The protein below binds the small molecule below.
Small molecule (SMILES): Nc1nc(=O)c2ncn([C@@H]3O[C@H](COP(=O)=O)[C@@H](O[P](=O)(O)OC[C@H]4O[C@@H](n5cnc6c(=O)nc(N)[nH]c65)[C@H](O)[C@@H]4O[P](=O)(O)OC[C@H]4O[C@@H](n5cnc6c(N)ncnc65)[C@H](O)[C@@H]4O)[C@H]3O)c2[nH]1

Binding-site contacts:
Ligand atom C5' contacts residue GLY124 of chain 1.E at 4.3 Å.
Ligand atom C4' contacts residue GLY124 of chain 1.E at 3.6 Å.
Ligand atom O4' contacts residue ILE16 of chain 1.E at 4.4 Å.
Ligand atom C5' contacts residue ILE16 of chain 1.E at 4.3 Å (hydrophobic).
Ligand atom C8 contacts residue ASN18 of chain 1.E at 4.5 Å.
Ligand atom O2' contacts residue GLY124 of chain 1.E at 3.2 Å.
Ligand atom C5' contacts residue ALA122 of chain 1.E at 3.9 Å (hydrophobic).
Ligand atom C1' contacts residue ASN18 of chain 1.E at 4.3 Å.
Ligand atom C3' contacts residue GLY124 of chain 1.E at 3.9 Å.
Ligand atom O3' contacts residue MET123 of chain 1.E at 3.9 Å.
Ligand atom O2' contacts residue VAL121 of chain 1.E at 4.0 Å.
Ligand atom O4' contacts residue ASN18 of chain 1.E at 3.7 Å.
Ligand atom C4' contacts residue ILE16 of chain 1.E at 4.0 Å (hydrophobic).
Ligand atom O2' contacts residue ALA122 of chain 1.E at 4.1 Å.
Ligand atom C4' contacts residue MET123 of chain 1.E at 4.5 Å (hydrophobic).
Ligand atom C5' contacts residue GLY124 of chain 1.E at 4.2 Å.
Ligand atom OP1 contacts residue ALA122 of chain 1.E at 4.1 Å.
Ligand atom N9 contacts residue ASN18 of chain 1.E at 4.2 Å.
Ligand atom C2' contacts residue GLY124 of chain 1.E at 4.1 Å.
Ligand atom O3' contacts residue GLY124 of chain 1.E at 3.6 Å.
Ligand atom O4' contacts residue GLY124 of chain 1.E at 4.4 Å.

Sequence of chain 1.E:
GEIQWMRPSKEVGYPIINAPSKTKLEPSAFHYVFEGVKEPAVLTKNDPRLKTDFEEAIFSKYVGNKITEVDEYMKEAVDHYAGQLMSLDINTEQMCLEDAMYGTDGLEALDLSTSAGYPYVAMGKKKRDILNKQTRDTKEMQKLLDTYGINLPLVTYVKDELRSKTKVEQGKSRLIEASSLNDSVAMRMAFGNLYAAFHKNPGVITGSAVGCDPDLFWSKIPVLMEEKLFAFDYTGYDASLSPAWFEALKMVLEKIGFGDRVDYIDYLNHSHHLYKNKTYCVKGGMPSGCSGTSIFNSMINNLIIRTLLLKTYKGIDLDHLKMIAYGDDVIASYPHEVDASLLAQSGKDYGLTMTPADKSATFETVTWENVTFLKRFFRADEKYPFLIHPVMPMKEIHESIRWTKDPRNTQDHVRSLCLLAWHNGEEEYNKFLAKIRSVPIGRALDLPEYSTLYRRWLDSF